The protein below binds the small molecule below.
Small molecule (SMILES): N[C@@H](Cc1ccc(O)cc1)C(=O)NS(=O)(=O)OC[C@H]1O[C@@H](n2ccc(=O)[nH]c2=O)[C@H](O)[C@@H]1O

Sequence of chain 1.A:
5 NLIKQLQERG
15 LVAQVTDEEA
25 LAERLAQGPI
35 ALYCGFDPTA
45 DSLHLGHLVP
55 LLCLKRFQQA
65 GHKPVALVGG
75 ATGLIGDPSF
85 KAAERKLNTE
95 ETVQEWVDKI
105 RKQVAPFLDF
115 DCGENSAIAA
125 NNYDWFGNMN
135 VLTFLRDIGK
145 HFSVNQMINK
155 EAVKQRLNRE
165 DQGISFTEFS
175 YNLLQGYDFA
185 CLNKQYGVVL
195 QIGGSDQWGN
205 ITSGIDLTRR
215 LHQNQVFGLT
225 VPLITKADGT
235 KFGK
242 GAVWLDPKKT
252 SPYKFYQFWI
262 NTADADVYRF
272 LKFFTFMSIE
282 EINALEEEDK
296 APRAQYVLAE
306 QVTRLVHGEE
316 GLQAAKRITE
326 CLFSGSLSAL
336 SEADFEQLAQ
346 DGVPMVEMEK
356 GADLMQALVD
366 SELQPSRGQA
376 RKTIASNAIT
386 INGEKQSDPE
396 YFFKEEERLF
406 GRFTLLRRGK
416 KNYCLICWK

Binding-site contacts:
Ligand atom N contacts residue ASP81 of chain 1.A at 2.8 Å (salt-bridge).
Ligand atom O2' contacts residue GLY198 of chain 1.A at 2.9 Å (h-bond).
Ligand atom N contacts residue TYR175 of chain 1.A at 2.8 Å (h-bond).
Ligand atom O4 contacts residue GLY50 of chain 1.A at 3.5 Å.
Ligand atom C6 contacts residue HIS51 of chain 1.A at 3.6 Å.
Ligand atom N contacts residue GLN201 of chain 1.A at 3.0 Å (h-bond).
Ligand atom CE1 contacts residue LEU71 of chain 1.A at 3.6 Å (hydrophobic).
Ligand atom C2 contacts residue GLY50 of chain 1.A at 3.0 Å.
Ligand atom N1 contacts residue GLY50 of chain 1.A at 3.5 Å (h-bond).
Ligand atom CE1 contacts residue ASP182 of chain 1.A at 3.1 Å.
Ligand atom CB contacts residue TYR175 of chain 1.A at 3.6 Å (hydrophobic).
Ligand atom O2' contacts residue ASP200 of chain 1.A at 2.6 Å (salt-bridge).
Ligand atom N contacts residue GLN179 of chain 1.A at 2.8 Å (h-bond).
Ligand atom N3 contacts residue GLY50 of chain 1.A at 3.0 Å (h-bond).
Ligand atom O3' contacts residue GLY198 of chain 1.A at 2.9 Å (h-bond).
Ligand atom CE2 contacts residue GLN179 of chain 1.A at 3.3 Å.
Ligand atom C contacts residue ASP81 of chain 1.A at 3.6 Å.
Ligand atom CA contacts residue GLN201 of chain 1.A at 3.4 Å.
Ligand atom CE2 contacts residue GLN195 of chain 1.A at 3.5 Å.
Ligand atom O4' contacts residue HIS51 of chain 1.A at 3.6 Å.
Ligand atom O4' contacts residue PRO54 of chain 1.A at 3.5 Å.
Ligand atom OAE contacts residue ASP41 of chain 1.A at 2.9 Å (salt-bridge).
Ligand atom O2 contacts residue LEU227 of chain 1.A at 3.6 Å.
Ligand atom CB contacts residue GLY39 of chain 1.A at 3.5 Å.
Ligand atom CZ contacts residue ASP182 of chain 1.A at 3.3 Å.
Ligand atom C5' contacts residue GLY39 of chain 1.A at 3.5 Å.
Ligand atom CD2 contacts residue GLY39 of chain 1.A at 3.4 Å.
Ligand atom OH contacts residue TYR37 of chain 1.A at 2.7 Å (h-bond).
Ligand atom O2' contacts residue GLN201 of chain 1.A at 3.5 Å.
Ligand atom OH contacts residue ASP182 of chain 1.A at 2.6 Å (salt-bridge).
Ligand atom CD1 contacts residue ASP41 of chain 1.A at 3.5 Å.
Ligand atom O2 contacts residue GLY50 of chain 1.A at 3.2 Å (h-bond).
Ligand atom CD2 contacts residue GLN179 of chain 1.A at 3.4 Å.
Ligand atom CZ contacts residue GLN179 of chain 1.A at 3.6 Å.
Ligand atom C4 contacts residue GLY50 of chain 1.A at 3.5 Å.
Ligand atom CD1 contacts residue TYR175 of chain 1.A at 3.4 Å (hydrophobic).
Ligand atom O contacts residue ASP81 of chain 1.A at 3.2 Å (salt-bridge).
Ligand atom O contacts residue ASP41 of chain 1.A at 3.6 Å.
Ligand atom O5' contacts residue HIS51 of chain 1.A at 3.3 Å.
Ligand atom O3' contacts residue GLY197 of chain 1.A at 3.1 Å.